The small molecule below binds the protein below.
Small molecule (SMILES): CC(=O)N[C@@H]1[C@@H](O)[C@H](O[C@@H]2O[C@H](CO[C@]3(C(=O)O)C[C@H](O)[C@@H](NC(C)=O)[C@H]([C@H](O)[C@H](O)CO)O3)[C@H](O)[C@H](O)[C@H]2O)[C@@H](CO)O[C@H]1O

Sequence of chain 2.A:
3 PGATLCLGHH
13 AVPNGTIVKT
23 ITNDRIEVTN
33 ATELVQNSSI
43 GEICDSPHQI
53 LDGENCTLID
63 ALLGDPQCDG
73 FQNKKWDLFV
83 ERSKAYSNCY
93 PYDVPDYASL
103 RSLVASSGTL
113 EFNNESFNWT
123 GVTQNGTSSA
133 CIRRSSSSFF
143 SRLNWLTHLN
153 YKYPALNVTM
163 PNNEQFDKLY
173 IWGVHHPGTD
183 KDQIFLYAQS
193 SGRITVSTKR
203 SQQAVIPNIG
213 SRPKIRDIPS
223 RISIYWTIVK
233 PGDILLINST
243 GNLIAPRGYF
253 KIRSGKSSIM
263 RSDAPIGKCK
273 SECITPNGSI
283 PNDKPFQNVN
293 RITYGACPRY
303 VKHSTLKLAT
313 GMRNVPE

Binding-site contacts:
Ligand atom C4 contacts residue THR129 of chain 2.A at 3.2 Å.
Ligand atom O10 contacts residue LEU188 of chain 2.A at 3.2 Å.
Ligand atom O4 contacts residue THR129 of chain 2.A at 3.6 Å (h-bond).
Ligand atom O1A contacts residue SER131 of chain 2.A at 3.9 Å.
Ligand atom N5 contacts residue TRP147 of chain 2.A at 3.7 Å.
Ligand atom C3 contacts residue ASP184 of chain 2.A at 3.9 Å.
Ligand atom C8 contacts residue PHE187 of chain 2.A at 3.6 Å (hydrophobic).
Ligand atom O8 contacts residue ILE220 of chain 2.A at 3.6 Å.
Ligand atom C11 contacts residue GLY128 of chain 2.A at 3.6 Å.
Ligand atom N5 contacts residue THR129 of chain 2.A at 3.1 Å (h-bond).
Ligand atom O8 contacts residue TYR92 of chain 2.A at 2.8 Å (h-bond).
Ligand atom C11 contacts residue THR149 of chain 2.A at 3.9 Å.
Ligand atom O8 contacts residue TRP147 of chain 2.A at 3.8 Å.
Ligand atom C10 contacts residue THR129 of chain 2.A at 4.0 Å.
Ligand atom O1B contacts residue SER131 of chain 2.A at 2.7 Å (h-bond).
Ligand atom C3 contacts residue ASP219 of chain 2.A at 3.5 Å.
Ligand atom O1A contacts residue ILE220 of chain 2.A at 3.2 Å.
Ligand atom C10 contacts residue LEU188 of chain 2.A at 3.6 Å (hydrophobic).
Ligand atom O3 contacts residue ASP219 of chain 2.A at 2.9 Å (salt-bridge).
Ligand atom C11 contacts residue THR129 of chain 2.A at 3.9 Å.
Ligand atom O1B contacts residue SER130 of chain 2.A at 3.3 Å.
Ligand atom C9 contacts residue TYR92 of chain 2.A at 3.3 Å (hydrophobic).
Ligand atom C1 contacts residue SER130 of chain 2.A at 3.5 Å.
Ligand atom C1 contacts residue SER131 of chain 2.A at 3.7 Å.
Ligand atom C4 contacts residue ASP219 of chain 2.A at 3.5 Å.
Ligand atom O4 contacts residue ILE220 of chain 2.A at 4.0 Å.
Ligand atom C7 contacts residue LEU188 of chain 2.A at 3.9 Å (hydrophobic).
Ligand atom C9 contacts residue SER222 of chain 2.A at 3.5 Å.
Ligand atom O9 contacts residue SER222 of chain 2.A at 2.6 Å (h-bond).
Ligand atom O4 contacts residue ASP219 of chain 2.A at 2.8 Å (salt-bridge).
Ligand atom C11 contacts residue TRP147 of chain 2.A at 3.7 Å (hydrophobic).
Ligand atom C7 contacts residue TRP147 of chain 2.A at 3.8 Å (hydrophobic).
Ligand atom C8 contacts residue TYR92 of chain 2.A at 3.6 Å (hydrophobic).
Ligand atom O7 contacts residue LEU188 of chain 2.A at 3.6 Å.
Ligand atom O9 contacts residue TYR92 of chain 2.A at 3.3 Å (h-bond).
Ligand atom C1 contacts residue PHE187 of chain 2.A at 3.9 Å (hydrophobic).
Ligand atom O1A contacts residue SER130 of chain 2.A at 2.7 Å (h-bond).
Ligand atom N2 contacts residue PHE187 of chain 2.A at 3.9 Å.
Ligand atom C5 contacts residue THR129 of chain 2.A at 3.7 Å.
Ligand atom C8 contacts residue LEU188 of chain 2.A at 3.7 Å (hydrophobic).